Binding-site contacts:
Ligand atom O3B contacts residue LYS560 of chain 1.A at 3.5 Å.
Ligand atom O1G contacts residue ASP411 of chain 1.A at 2.7 Å (salt-bridge).
Ligand atom O2A contacts residue ASP623 of chain 1.A at 3.0 Å (salt-bridge).
Ligand atom O2B contacts residue MG1 of chain 1.E at 2.0 Å.
Ligand atom PG contacts residue ARG482 of chain 1.A at 3.7 Å.
Ligand atom O1G contacts residue LEU412 of chain 1.A at 3.2 Å (h-bond).
Ligand atom PG contacts residue SER414 of chain 1.A at 3.7 Å.
Ligand atom PA contacts residue MG1 of chain 1.E at 3.4 Å.
Ligand atom O2B contacts residue ALA415 of chain 1.A at 3.0 Å (h-bond).
Ligand atom O3' contacts residue ALA415 of chain 1.A at 3.3 Å (h-bond).
Ligand atom O3G contacts residue LYS560 of chain 1.A at 2.9 Å (salt-bridge).
Ligand atom O2B contacts residue ASP623 of chain 1.A at 2.9 Å (salt-bridge).
Ligand atom PB contacts residue SER414 of chain 1.A at 3.7 Å.
Ligand atom C3A contacts residue MG1 of chain 1.E at 3.6 Å.
Ligand atom O3' contacts residue TYR416 of chain 1.A at 3.0 Å (h-bond).
Ligand atom C3' contacts residue ASN564 of chain 1.A at 3.5 Å.
Ligand atom O2B contacts residue SER414 of chain 1.A at 3.6 Å.
Ligand atom O2G contacts residue SER414 of chain 1.A at 3.0 Å (h-bond).
Ligand atom O2A contacts residue MG1 of chain 1.E at 2.3 Å.
Ligand atom O3G contacts residue ARG482 of chain 1.A at 2.7 Å (salt-bridge).
Ligand atom O1G contacts residue MG1 of chain 1.E at 2.0 Å.
Ligand atom O2G contacts residue ARG482 of chain 1.A at 3.1 Å (salt-bridge).
Ligand atom O1B contacts residue SER414 of chain 1.A at 3.5 Å.
Ligand atom PB contacts residue MG1 of chain 1.E at 3.1 Å.
Ligand atom O3B contacts residue MG1 of chain 1.E at 3.5 Å.
Ligand atom C2' contacts residue TYR416 of chain 1.A at 3.6 Å (hydrophobic).
Ligand atom C5' contacts residue ASP623 of chain 1.A at 3.5 Å.
Ligand atom O3B contacts residue SER414 of chain 1.A at 3.1 Å (h-bond).
Ligand atom O1A contacts residue MG1 of chain 1.F at 3.6 Å.
Ligand atom O2A contacts residue MG1 of chain 1.F at 2.2 Å.
Ligand atom O1B contacts residue ASN564 of chain 1.A at 3.3 Å (h-bond).
Ligand atom O4' contacts residue THR622 of chain 1.A at 3.5 Å.
Ligand atom O2G contacts residue THR413 of chain 1.A at 3.4 Å.
Ligand atom O3' contacts residue ASN564 of chain 1.A at 3.4 Å (h-bond).
Ligand atom C2' contacts residue ASN564 of chain 1.A at 3.6 Å.
Ligand atom O1B contacts residue ALA415 of chain 1.A at 3.7 Å.
Ligand atom PA contacts residue MG1 of chain 1.F at 3.2 Å.
Ligand atom O2B contacts residue LEU412 of chain 1.A at 3.1 Å (h-bond).
Ligand atom PG contacts residue MG1 of chain 1.E at 3.3 Å.
Ligand atom O2A contacts residue ASP411 of chain 1.A at 3.1 Å (salt-bridge).

Sequence of chain 1.A:
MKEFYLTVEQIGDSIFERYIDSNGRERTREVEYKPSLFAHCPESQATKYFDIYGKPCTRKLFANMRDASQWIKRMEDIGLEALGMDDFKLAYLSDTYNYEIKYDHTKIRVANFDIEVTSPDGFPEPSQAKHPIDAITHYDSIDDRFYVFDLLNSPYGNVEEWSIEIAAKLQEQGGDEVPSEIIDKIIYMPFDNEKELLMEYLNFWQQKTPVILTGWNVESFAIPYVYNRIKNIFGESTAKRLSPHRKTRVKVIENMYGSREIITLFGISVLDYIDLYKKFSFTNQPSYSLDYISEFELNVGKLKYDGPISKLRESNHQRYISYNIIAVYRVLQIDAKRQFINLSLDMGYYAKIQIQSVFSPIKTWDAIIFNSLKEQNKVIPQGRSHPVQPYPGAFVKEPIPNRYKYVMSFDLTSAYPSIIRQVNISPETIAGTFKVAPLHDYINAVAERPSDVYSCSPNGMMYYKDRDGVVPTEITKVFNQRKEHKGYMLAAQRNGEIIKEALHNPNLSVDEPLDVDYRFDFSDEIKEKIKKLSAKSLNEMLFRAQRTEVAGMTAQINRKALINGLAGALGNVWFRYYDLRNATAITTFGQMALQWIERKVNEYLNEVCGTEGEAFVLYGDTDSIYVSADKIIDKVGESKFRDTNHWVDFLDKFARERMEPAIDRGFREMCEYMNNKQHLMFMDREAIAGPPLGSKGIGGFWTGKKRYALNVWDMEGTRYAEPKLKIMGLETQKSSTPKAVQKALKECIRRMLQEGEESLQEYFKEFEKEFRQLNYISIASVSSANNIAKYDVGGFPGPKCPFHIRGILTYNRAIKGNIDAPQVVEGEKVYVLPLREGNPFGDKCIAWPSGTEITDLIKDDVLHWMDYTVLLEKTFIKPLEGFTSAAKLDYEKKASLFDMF

This protein binds this small molecule.
Small molecule (SMILES): O=c1ccn([C@H]2C[C@H](O)[C@@H](CO[P](=O)(O)C[P](=O)(O)OP(=O)(O)O)O2)c(=O)[nH]1